Sequence of chain 1.B:
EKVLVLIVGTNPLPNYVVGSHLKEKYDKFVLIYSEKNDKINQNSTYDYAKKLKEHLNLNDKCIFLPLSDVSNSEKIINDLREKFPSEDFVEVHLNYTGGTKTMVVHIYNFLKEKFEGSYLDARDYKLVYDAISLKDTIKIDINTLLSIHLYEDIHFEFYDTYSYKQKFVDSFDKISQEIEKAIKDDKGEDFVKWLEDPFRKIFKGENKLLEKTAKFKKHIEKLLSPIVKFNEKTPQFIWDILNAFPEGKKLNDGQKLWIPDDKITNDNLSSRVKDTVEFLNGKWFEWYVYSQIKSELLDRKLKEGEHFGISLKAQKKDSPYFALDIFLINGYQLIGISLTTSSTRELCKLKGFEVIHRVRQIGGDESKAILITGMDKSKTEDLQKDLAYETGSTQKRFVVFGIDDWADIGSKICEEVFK

The small molecule below binds the protein below.
Small molecule (SMILES): Cc1cn([C@H]2C[C@H](O[P](=O)(O)OC[C@H]3O[C@@H](n4cc(C)c(=O)[nH]c4=O)C[C@@H]3O[P](=O)(O)OC[C@H]3O[C@@H](n4cnc5c(N)ncnc54)C[C@@H]3O[P](=O)(O)OC[C@H]3O[C@@H](n4cnc5c(N)ncnc54)C[C@@H]3O[P](=O)(O)OC[C@H]3O[C@@H](n4cnc5c(N)ncnc54)C[C@@H]3O)[C@@H](CO)O2)c(=O)[nH]c1=O

Binding-site contacts:
Ligand atom O3' contacts residue ARG215 of chain 1.A at 3.1 Å (salt-bridge).
Ligand atom N9 contacts residue DA6 of chain 1.D at 3.2 Å.
Ligand atom N3 contacts residue ASN301 of chain 1.A at 3.0 Å (h-bond).
Ligand atom OP2 contacts residue THR360 of chain 1.A at 2.9 Å (h-bond).
Ligand atom C1' contacts residue DA6 of chain 1.D at 3.6 Å.
Ligand atom C2' contacts residue DA6 of chain 1.D at 3.5 Å.
Ligand atom C4 contacts residue TYR341 of chain 1.A at 3.4 Å (hydrophobic).
Ligand atom P contacts residue ARG215 of chain 1.A at 3.6 Å.
Ligand atom N7 contacts residue DA6 of chain 1.D at 3.4 Å (h-bond).
Ligand atom O3' contacts residue ASN301 of chain 1.A at 3.6 Å.
Ligand atom C5' contacts residue ASN301 of chain 1.A at 3.5 Å.
Ligand atom O4 contacts residue TYR341 of chain 1.A at 2.9 Å (h-bond).
Ligand atom O2 contacts residue TYR341 of chain 1.A at 3.1 Å (h-bond).
Ligand atom C2 contacts residue LYS219 of chain 1.A at 3.2 Å.
Ligand atom OP1 contacts residue GLU306 of chain 1.A at 3.3 Å (salt-bridge).
Ligand atom C5' contacts residue LYS303 of chain 1.A at 3.4 Å.
Ligand atom N3 contacts residue TYR341 of chain 1.A at 2.8 Å (h-bond).
Ligand atom OP1 contacts residue GLU211 of chain 1.A at 2.8 Å (salt-bridge).
Ligand atom P contacts residue THR360 of chain 1.A at 3.5 Å.
Ligand atom C2 contacts residue TYR341 of chain 1.A at 3.4 Å (hydrophobic).
Ligand atom C2' contacts residue TYR341 of chain 1.A at 3.2 Å (hydrophobic).
Ligand atom N1 contacts residue TYR341 of chain 1.A at 3.7 Å.
Ligand atom O4' contacts residue ASN301 of chain 1.A at 3.5 Å (h-bond).
Ligand atom OP1 contacts residue THR360 of chain 1.A at 3.5 Å.
Ligand atom C5' contacts residue GLU211 of chain 1.A at 3.7 Å.
Ligand atom C5 contacts residue DA6 of chain 1.D at 3.5 Å.
Ligand atom P contacts residue LYS303 of chain 1.A at 3.3 Å.
Ligand atom N3 contacts residue LYS219 of chain 1.A at 3.6 Å.
Ligand atom C4 contacts residue DA6 of chain 1.D at 3.3 Å.
Ligand atom C2 contacts residue DA6 of chain 1.D at 3.4 Å.
Ligand atom O5' contacts residue THR361 of chain 1.A at 3.5 Å (h-bond).
Ligand atom OP1 contacts residue LYS303 of chain 1.A at 2.6 Å (salt-bridge).
Ligand atom O3' contacts residue LYS303 of chain 1.A at 3.0 Å (salt-bridge).
Ligand atom C5 contacts residue TYR341 of chain 1.A at 3.5 Å (hydrophobic).
Ligand atom OP1 contacts residue ARG215 of chain 1.A at 2.9 Å (salt-bridge).
Ligand atom N3 contacts residue DA6 of chain 1.D at 3.4 Å (h-bond).
Ligand atom OP1 contacts residue THR361 of chain 1.A at 2.7 Å (h-bond).
Ligand atom C8 contacts residue DA6 of chain 1.D at 3.4 Å.
Ligand atom OP2 contacts residue SER362 of chain 1.A at 2.8 Å (h-bond).
Ligand atom O4 contacts residue PRO340 of chain 1.A at 3.2 Å.

Sequence of chain 1.A:
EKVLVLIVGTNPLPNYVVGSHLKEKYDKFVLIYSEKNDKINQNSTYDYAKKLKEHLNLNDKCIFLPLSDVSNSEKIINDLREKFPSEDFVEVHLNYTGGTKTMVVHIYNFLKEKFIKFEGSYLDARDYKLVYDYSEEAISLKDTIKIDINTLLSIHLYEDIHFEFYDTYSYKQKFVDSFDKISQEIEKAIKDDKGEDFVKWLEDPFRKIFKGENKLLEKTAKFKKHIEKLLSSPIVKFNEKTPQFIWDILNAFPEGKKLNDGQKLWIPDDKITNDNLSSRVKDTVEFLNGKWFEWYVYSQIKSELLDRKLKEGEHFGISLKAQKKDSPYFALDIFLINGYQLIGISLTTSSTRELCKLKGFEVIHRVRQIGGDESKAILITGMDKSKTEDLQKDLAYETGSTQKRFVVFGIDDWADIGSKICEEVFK